Sequence of chain 1.A:
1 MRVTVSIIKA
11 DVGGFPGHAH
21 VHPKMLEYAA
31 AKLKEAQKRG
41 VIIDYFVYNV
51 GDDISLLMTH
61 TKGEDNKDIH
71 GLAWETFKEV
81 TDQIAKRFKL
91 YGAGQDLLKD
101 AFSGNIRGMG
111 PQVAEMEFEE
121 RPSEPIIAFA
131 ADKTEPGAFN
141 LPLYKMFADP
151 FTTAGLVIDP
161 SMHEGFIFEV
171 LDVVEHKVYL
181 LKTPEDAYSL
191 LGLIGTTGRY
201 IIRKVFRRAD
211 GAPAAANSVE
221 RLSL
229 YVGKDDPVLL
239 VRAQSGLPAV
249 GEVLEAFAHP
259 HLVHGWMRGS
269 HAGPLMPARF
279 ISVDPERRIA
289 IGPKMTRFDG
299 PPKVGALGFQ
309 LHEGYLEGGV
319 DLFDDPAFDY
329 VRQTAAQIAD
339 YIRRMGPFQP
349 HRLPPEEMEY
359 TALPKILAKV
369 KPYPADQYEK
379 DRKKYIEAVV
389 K

Sequence of chain 3.A:
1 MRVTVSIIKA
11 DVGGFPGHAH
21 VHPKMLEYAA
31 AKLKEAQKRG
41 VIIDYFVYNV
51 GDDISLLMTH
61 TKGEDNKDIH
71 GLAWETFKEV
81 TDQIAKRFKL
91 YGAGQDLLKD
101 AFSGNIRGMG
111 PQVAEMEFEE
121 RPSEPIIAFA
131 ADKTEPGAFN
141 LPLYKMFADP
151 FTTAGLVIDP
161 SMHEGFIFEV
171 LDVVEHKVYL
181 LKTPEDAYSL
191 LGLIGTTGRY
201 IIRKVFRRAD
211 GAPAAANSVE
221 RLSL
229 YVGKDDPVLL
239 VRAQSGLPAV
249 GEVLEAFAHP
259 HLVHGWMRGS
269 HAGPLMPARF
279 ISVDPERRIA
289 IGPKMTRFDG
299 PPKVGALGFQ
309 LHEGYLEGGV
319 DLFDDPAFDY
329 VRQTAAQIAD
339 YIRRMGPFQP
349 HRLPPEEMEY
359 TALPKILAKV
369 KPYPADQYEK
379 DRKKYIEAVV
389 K

A protein and the small-molecule ligand that binds it are described below.
Small molecule (SMILES): O=C(CO)[C@@H](O)[C@H](O)[C@H](O)COP(=O)(O)O

Binding-site contacts:
Ligand atom P contacts residue SER243 of chain 1.A at 3.9 Å.
Ligand atom C1 contacts residue ARG266 of chain 3.A at 3.7 Å.
Ligand atom C4 contacts residue ASP297 of chain 3.A at 3.8 Å.
Ligand atom C4 contacts residue HIS18 of chain 3.A at 3.5 Å.
Ligand atom O3 contacts residue MET265 of chain 3.A at 3.6 Å.
Ligand atom O3 contacts residue TRP264 of chain 3.A at 3.9 Å.
Ligand atom C3 contacts residue ASP297 of chain 3.A at 3.1 Å.
Ligand atom O3P contacts residue SER243 of chain 1.A at 2.7 Å (h-bond).
Ligand atom O1P contacts residue TYR91 of chain 3.A at 2.6 Å (h-bond).
Ligand atom C5 contacts residue ASP297 of chain 3.A at 3.3 Å.
Ligand atom P contacts residue TYR91 of chain 3.A at 3.5 Å.
Ligand atom O5 contacts residue ALA247 of chain 1.A at 3.4 Å.
Ligand atom C3 contacts residue ARG266 of chain 3.A at 3.9 Å.
Ligand atom P contacts residue GLN242 of chain 1.A at 3.5 Å.
Ligand atom O3P contacts residue GLN242 of chain 1.A at 2.8 Å (h-bond).
Ligand atom O4 contacts residue TYR358 of chain 3.A at 3.6 Å.
Ligand atom O5 contacts residue GLN242 of chain 1.A at 2.9 Å (h-bond).
Ligand atom C6 contacts residue TYR358 of chain 3.A at 3.9 Å (hydrophobic).
Ligand atom C1 contacts residue GLY267 of chain 3.A at 3.6 Å.
Ligand atom O3P contacts residue TYR91 of chain 3.A at 3.4 Å (h-bond).
Ligand atom O4 contacts residue ARG266 of chain 3.A at 3.2 Å.
Ligand atom O2P contacts residue TYR358 of chain 3.A at 2.4 Å (h-bond).
Ligand atom O1 contacts residue GLY267 of chain 3.A at 3.9 Å.
Ligand atom O2 contacts residue HIS18 of chain 3.A at 3.5 Å.
Ligand atom O5 contacts residue HIS18 of chain 3.A at 3.3 Å.
Ligand atom C5 contacts residue ALA247 of chain 1.A at 3.9 Å (hydrophobic).
Ligand atom C5 contacts residue HIS18 of chain 3.A at 4.0 Å.
Ligand atom C5 contacts residue GLN242 of chain 1.A at 3.8 Å.
Ligand atom C3 contacts residue HIS18 of chain 3.A at 3.5 Å.
Ligand atom O1P contacts residue TYR358 of chain 3.A at 3.8 Å.
Ligand atom O3 contacts residue ASP297 of chain 3.A at 2.6 Å (salt-bridge).
Ligand atom O2P contacts residue ARG266 of chain 3.A at 3.5 Å (salt-bridge).
Ligand atom C6 contacts residue GLN242 of chain 1.A at 3.4 Å.
Ligand atom O5 contacts residue ASP297 of chain 3.A at 2.7 Å (salt-bridge).
Ligand atom O6 contacts residue GLN242 of chain 1.A at 3.1 Å (h-bond).
Ligand atom O6 contacts residue TYR358 of chain 3.A at 3.6 Å (h-bond).
Ligand atom O3 contacts residue ARG266 of chain 3.A at 2.8 Å (salt-bridge).
Ligand atom C6 contacts residue ARG266 of chain 3.A at 3.7 Å.
Ligand atom P contacts residue TYR358 of chain 3.A at 3.4 Å.
Ligand atom C1 contacts residue TRP264 of chain 3.A at 3.7 Å (hydrophobic).